Sequence of chain 1.C:
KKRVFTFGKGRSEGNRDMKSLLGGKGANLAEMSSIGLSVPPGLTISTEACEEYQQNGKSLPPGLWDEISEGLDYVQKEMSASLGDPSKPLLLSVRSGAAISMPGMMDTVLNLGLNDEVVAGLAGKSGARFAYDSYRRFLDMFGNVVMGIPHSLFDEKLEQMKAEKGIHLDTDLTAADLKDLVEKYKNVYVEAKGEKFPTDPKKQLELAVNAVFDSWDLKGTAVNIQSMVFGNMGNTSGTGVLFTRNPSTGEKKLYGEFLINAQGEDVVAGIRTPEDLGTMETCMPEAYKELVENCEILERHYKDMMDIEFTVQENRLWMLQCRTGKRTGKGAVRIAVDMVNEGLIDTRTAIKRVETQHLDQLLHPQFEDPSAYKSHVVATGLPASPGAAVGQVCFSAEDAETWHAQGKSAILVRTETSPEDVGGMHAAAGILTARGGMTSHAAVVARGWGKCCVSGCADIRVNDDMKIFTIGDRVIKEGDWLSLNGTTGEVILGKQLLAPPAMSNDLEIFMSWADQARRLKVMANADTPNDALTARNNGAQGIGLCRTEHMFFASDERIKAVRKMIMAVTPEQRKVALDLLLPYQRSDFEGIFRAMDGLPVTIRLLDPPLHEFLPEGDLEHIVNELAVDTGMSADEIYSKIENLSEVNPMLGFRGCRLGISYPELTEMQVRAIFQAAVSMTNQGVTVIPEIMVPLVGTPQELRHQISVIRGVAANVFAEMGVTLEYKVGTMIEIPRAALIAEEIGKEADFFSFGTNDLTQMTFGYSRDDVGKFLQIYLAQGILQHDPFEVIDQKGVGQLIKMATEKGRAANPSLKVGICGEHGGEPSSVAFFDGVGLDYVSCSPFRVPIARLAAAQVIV

This small molecule binds to this protein.
Small molecule (SMILES): Nc1ncnc2c1ncn2[C@@H]1O[C@H](COP(=O)(O)OP(=O)(O)NP(=O)(O)O)[C@@H](O)[C@H]1Br

Binding-site contacts:
Ligand atom C6 contacts residue SER93 of chain 1.C at 3.7 Å.
Ligand atom O3' contacts residue GLY279 of chain 1.C at 2.9 Å.
Ligand atom PA contacts residue LYS25 of chain 1.C at 3.6 Å.
Ligand atom O3A contacts residue MG1 of chain 1.L at 2.2 Å.
Ligand atom N3 contacts residue LEU335 of chain 1.C at 3.7 Å.
Ligand atom C6 contacts residue LEU335 of chain 1.C at 3.5 Å (hydrophobic).
Ligand atom C5 contacts residue SER93 of chain 1.C at 3.7 Å.
Ligand atom O2A contacts residue ARG95 of chain 1.C at 2.5 Å (salt-bridge).
Ligand atom O5' contacts residue THR108 of chain 1.C at 3.5 Å (h-bond).
Ligand atom PB contacts residue MG1 of chain 1.L at 3.0 Å.
Ligand atom O3G contacts residue MG1 of chain 1.L at 2.7 Å.
Ligand atom O3' contacts residue GLU280 of chain 1.C at 3.7 Å.
Ligand atom PA contacts residue MG1 of chain 1.L at 3.6 Å.
Ligand atom C8 contacts residue ARG95 of chain 1.C at 3.6 Å.
Ligand atom C2 contacts residue LEU335 of chain 1.C at 3.6 Å (hydrophobic).
Ligand atom O2A contacts residue LYS25 of chain 1.C at 3.0 Å (salt-bridge).
Ligand atom C4 contacts residue LEU335 of chain 1.C at 3.5 Å (hydrophobic).
Ligand atom C3' contacts residue GLU324 of chain 1.C at 3.5 Å.
Ligand atom N6 contacts residue SER242 of chain 1.C at 3.1 Å (h-bond).
Ligand atom O1A contacts residue LYS25 of chain 1.C at 3.3 Å (salt-bridge).
Ligand atom O3' contacts residue GLU324 of chain 1.C at 3.0 Å (salt-bridge).
Ligand atom O2B contacts residue MG1 of chain 1.L at 2.7 Å.
Ligand atom N6 contacts residue SER93 of chain 1.C at 3.0 Å (h-bond).
Ligand atom PA contacts residue THR108 of chain 1.C at 3.3 Å.
Ligand atom N3B contacts residue LYS25 of chain 1.C at 3.5 Å (salt-bridge).
Ligand atom O3G contacts residue GLN336 of chain 1.C at 3.5 Å (h-bond).
Ligand atom C6 contacts residue MET243 of chain 1.C at 3.8 Å (hydrophobic).
Ligand atom O1G contacts residue LYS25 of chain 1.C at 2.6 Å (salt-bridge).
Ligand atom N1 contacts residue VAL244 of chain 1.C at 3.3 Å (h-bond).
Ligand atom N7 contacts residue ARG95 of chain 1.C at 3.5 Å.
Ligand atom C8 contacts residue LEU110 of chain 1.C at 3.8 Å (hydrophobic).
Ligand atom N9 contacts residue LEU110 of chain 1.C at 3.8 Å.
Ligand atom PG contacts residue LYS25 of chain 1.C at 3.5 Å.
Ligand atom C5 contacts residue LEU335 of chain 1.C at 3.5 Å (hydrophobic).
Ligand atom N7 contacts residue SER93 of chain 1.C at 3.2 Å (h-bond).
Ligand atom N1 contacts residue LEU335 of chain 1.C at 3.5 Å.
Ligand atom PA contacts residue ARG95 of chain 1.C at 3.8 Å.
Ligand atom C2 contacts residue VAL244 of chain 1.C at 3.1 Å (hydrophobic).
Ligand atom N1 contacts residue MET243 of chain 1.C at 3.7 Å.
Ligand atom O1A contacts residue THR108 of chain 1.C at 2.1 Å (h-bond).